A small-molecule ligand and the protein it binds are described below.
Small molecule (SMILES): C[S@@H](CCCN)C[C@H]1O[C@@H](n2cnc3c(N)ncnc32)[C@H](O)[C@@H]1O

Binding-site contacts:
Ligand atom C5' contacts residue ASP176 of chain 1.B at 3.2 Å.
Ligand atom N3 contacts residue GLY103 of chain 1.B at 3.5 Å.
Ligand atom O4' contacts residue ASP176 of chain 1.B at 3.4 Å (salt-bridge).
Ligand atom CE contacts residue ASP106 of chain 1.B at 3.3 Å.
Ligand atom O2' contacts residue ASP128 of chain 1.B at 3.5 Å.
Ligand atom CG contacts residue GLN72 of chain 1.B at 3.3 Å.
Ligand atom O3' contacts residue VAL131 of chain 1.B at 3.4 Å.
Ligand atom O4' contacts residue THR177 of chain 1.B at 3.5 Å.
Ligand atom C1' contacts residue ASP126 of chain 1.B at 3.4 Å.
Ligand atom CE contacts residue GLN72 of chain 1.B at 3.5 Å.
Ligand atom N contacts residue ASP176 of chain 1.B at 2.9 Å (salt-bridge).
Ligand atom CB contacts residue GLN72 of chain 1.B at 3.5 Å.
Ligand atom N7 contacts residue ALA184 of chain 1.B at 3.3 Å (h-bond).
Ligand atom CA contacts residue HIS82 of chain 1.B at 3.6 Å.
Ligand atom C8 contacts residue THR178 of chain 1.B at 3.3 Å.
Ligand atom SD contacts residue ASP106 of chain 1.B at 3.2 Å (salt-bridge).
Ligand atom N1 contacts residue GLY158 of chain 1.B at 2.9 Å (h-bond).
Ligand atom C6 contacts residue LEU187 of chain 1.B at 3.5 Å (hydrophobic).
Ligand atom C2 contacts residue ILE127 of chain 1.B at 3.3 Å (hydrophobic).
Ligand atom O2' contacts residue GLN48 of chain 1.B at 3.1 Å (h-bond).
Ligand atom C2' contacts residue ASP126 of chain 1.B at 3.5 Å.
Ligand atom C5' contacts residue THR178 of chain 1.B at 3.6 Å.
Ligand atom C3' contacts residue ASP126 of chain 1.B at 3.4 Å.
Ligand atom CE contacts residue MET65 of chain 1.B at 3.5 Å (hydrophobic).
Ligand atom O4' contacts residue THR178 of chain 1.B at 3.5 Å (h-bond).
Ligand atom N3 contacts residue ASP126 of chain 1.B at 3.6 Å.
Ligand atom O2' contacts residue ASP126 of chain 1.B at 2.7 Å (salt-bridge).
Ligand atom CB contacts residue ASP106 of chain 1.B at 3.5 Å.
Ligand atom CG contacts residue ASP176 of chain 1.B at 3.2 Å.
Ligand atom O3' contacts residue ASP126 of chain 1.B at 2.6 Å (salt-bridge).
Ligand atom N3 contacts residue ILE127 of chain 1.B at 3.2 Å (h-bond).
Ligand atom N contacts residue ASP106 of chain 1.B at 2.9 Å (salt-bridge).
Ligand atom N7 contacts residue PRO183 of chain 1.B at 3.3 Å.
Ligand atom C4' contacts residue ASP176 of chain 1.B at 3.5 Å.
Ligand atom CG contacts residue BSX1 of chain 1.H at 3.3 Å.
Ligand atom N6 contacts residue PRO183 of chain 1.B at 3.0 Å (h-bond).
Ligand atom C2 contacts residue GLY158 of chain 1.B at 3.5 Å.
Ligand atom N6 contacts residue ASP157 of chain 1.B at 2.8 Å (salt-bridge).
Ligand atom C4' contacts residue ASP126 of chain 1.B at 3.3 Å.
Ligand atom N contacts residue HIS82 of chain 1.B at 2.8 Å (h-bond).

Sequence of chain 1.B:
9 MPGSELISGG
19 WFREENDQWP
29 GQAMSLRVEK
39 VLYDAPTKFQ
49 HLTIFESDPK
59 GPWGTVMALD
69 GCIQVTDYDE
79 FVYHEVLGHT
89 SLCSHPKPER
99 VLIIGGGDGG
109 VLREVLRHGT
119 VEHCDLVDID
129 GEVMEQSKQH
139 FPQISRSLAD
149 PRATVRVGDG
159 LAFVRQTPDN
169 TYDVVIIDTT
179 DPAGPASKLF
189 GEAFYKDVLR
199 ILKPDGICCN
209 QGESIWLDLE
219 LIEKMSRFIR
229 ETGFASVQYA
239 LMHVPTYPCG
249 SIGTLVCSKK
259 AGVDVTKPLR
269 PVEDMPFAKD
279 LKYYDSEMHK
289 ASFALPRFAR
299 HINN